Binding-site contacts:
Ligand atom O7 contacts residue ASN331 of chain 1.C at 4.3 Å.
Ligand atom C8 contacts residue ASN331 of chain 1.C at 3.5 Å.
Ligand atom C7 contacts residue ASN331 of chain 1.C at 3.4 Å.
Ligand atom O5 contacts residue ASN331 of chain 1.C at 2.4 Å (h-bond).
Ligand atom N2 contacts residue ASN331 of chain 1.C at 2.9 Å (h-bond).
Ligand atom C5 contacts residue ASN331 of chain 1.C at 3.7 Å.
Ligand atom C2 contacts residue ASN331 of chain 1.C at 2.4 Å.
Ligand atom C3 contacts residue ASN331 of chain 1.C at 3.8 Å.
Ligand atom C1 contacts residue ASN331 of chain 1.C at 1.4 Å.
Ligand atom C4 contacts residue ASN331 of chain 1.C at 4.2 Å.

The small molecule below binds the protein below.
Small molecule (SMILES): CC(=O)N[C@@H]1[C@@H](O)[C@H](O)[C@@H](CO)O[C@H]1O

Sequence of chain 1.C:
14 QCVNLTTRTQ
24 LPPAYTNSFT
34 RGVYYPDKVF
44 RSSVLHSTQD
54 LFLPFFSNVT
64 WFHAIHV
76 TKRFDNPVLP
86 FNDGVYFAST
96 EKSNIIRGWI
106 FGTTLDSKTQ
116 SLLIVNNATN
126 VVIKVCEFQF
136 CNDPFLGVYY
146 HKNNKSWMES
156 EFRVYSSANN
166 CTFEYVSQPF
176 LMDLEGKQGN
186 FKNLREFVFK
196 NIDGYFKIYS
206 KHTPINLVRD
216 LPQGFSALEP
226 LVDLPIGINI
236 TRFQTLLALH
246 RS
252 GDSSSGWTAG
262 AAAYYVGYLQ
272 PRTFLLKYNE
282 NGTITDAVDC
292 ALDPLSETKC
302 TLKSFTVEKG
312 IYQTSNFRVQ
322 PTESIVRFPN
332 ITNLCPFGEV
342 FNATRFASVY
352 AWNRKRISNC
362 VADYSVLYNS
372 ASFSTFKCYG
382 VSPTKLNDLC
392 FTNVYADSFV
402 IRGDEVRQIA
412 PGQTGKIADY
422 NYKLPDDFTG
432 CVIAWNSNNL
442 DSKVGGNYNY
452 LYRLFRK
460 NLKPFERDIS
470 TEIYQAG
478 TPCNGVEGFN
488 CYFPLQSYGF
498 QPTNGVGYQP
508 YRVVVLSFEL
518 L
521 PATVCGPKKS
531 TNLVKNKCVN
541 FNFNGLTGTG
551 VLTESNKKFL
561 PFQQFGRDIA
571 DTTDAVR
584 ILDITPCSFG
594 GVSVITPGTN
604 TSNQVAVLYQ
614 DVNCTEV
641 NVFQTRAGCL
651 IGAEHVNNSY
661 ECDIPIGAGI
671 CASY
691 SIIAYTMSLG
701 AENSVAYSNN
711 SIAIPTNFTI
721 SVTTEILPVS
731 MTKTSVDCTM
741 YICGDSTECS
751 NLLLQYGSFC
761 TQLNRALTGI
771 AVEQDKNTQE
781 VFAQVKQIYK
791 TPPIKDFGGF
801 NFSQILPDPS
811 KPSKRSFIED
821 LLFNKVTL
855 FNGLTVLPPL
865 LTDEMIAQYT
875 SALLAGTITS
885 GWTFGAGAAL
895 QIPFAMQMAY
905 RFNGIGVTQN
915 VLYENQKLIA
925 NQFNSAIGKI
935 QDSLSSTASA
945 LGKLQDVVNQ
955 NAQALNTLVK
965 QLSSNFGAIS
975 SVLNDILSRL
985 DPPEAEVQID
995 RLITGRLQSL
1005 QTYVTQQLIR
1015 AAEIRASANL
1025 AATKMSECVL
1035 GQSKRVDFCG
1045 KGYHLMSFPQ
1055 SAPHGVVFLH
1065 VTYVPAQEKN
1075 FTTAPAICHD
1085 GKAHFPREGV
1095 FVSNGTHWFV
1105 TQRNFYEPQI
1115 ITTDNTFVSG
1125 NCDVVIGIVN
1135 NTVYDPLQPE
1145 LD